A protein and the small-molecule ligand that binds it are described below.
Small molecule (SMILES): CN1CCC(c2ccc(-c3ccc4c(c3)C(=O)N([C@@H](C(=O)Nc3nccs3)c3cc(F)ccc3O)C4)cc2)CC1

Sequence of chain 1.C:
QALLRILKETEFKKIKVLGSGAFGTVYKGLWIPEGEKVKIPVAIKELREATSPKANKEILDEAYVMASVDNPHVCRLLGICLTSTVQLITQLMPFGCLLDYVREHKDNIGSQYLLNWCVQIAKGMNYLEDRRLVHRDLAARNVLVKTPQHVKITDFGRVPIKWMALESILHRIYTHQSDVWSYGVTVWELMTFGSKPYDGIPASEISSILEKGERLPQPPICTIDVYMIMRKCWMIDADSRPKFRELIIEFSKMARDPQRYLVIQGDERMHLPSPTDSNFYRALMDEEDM

Binding-site contacts:
Ligand atom O40 contacts residue PHE165 of chain 1.C at 3.0 Å (h-bond).
Ligand atom C38 contacts residue MET75 of chain 1.C at 3.8 Å (hydrophobic).
Ligand atom F36 contacts residue CYS84 of chain 1.C at 3.7 Å.
Ligand atom C07 contacts residue LEU97 of chain 1.C at 3.4 Å (hydrophobic).
Ligand atom C02 contacts residue ASP164 of chain 1.C at 3.5 Å.
Ligand atom O01 contacts residue LYS54 of chain 1.C at 3.7 Å.
Ligand atom O32 contacts residue LYS54 of chain 1.C at 2.9 Å (salt-bridge).
Ligand atom N22 contacts residue GLU67 of chain 1.C at 3.7 Å.
Ligand atom C38 contacts residue PHE165 of chain 1.C at 3.3 Å (hydrophobic).
Ligand atom C20 contacts residue GLU67 of chain 1.C at 3.3 Å.
Ligand atom F36 contacts residue THR99 of chain 1.C at 3.5 Å.
Ligand atom O40 contacts residue MET75 of chain 1.C at 3.7 Å.
Ligand atom S08 contacts residue THR99 of chain 1.C at 3.2 Å.
Ligand atom C37 contacts residue PHE165 of chain 1.C at 3.5 Å (hydrophobic).
Ligand atom C35 contacts residue LEU86 of chain 1.C at 3.5 Å (hydrophobic).
Ligand atom C09 contacts residue ASP164 of chain 1.C at 3.3 Å.
Ligand atom O32 contacts residue ARG167 of chain 1.C at 3.2 Å (salt-bridge).
Ligand atom C02 contacts residue LYS54 of chain 1.C at 3.8 Å.
Ligand atom C17 contacts residue ILE68 of chain 1.C at 3.7 Å (hydrophobic).
Ligand atom C07 contacts residue ALA52 of chain 1.C at 3.1 Å (hydrophobic).
Ligand atom N05 contacts residue YY31 of chain 1.L at 3.6 Å.
Ligand atom C39 contacts residue ASP164 of chain 1.C at 3.8 Å.
Ligand atom C26 contacts residue ILE68 of chain 1.C at 3.8 Å (hydrophobic).
Ligand atom C28 contacts residue ILE68 of chain 1.C at 3.5 Å (hydrophobic).
Ligand atom C18 contacts residue ILE68 of chain 1.C at 3.7 Å (hydrophobic).
Ligand atom N03 contacts residue ASP164 of chain 1.C at 3.0 Å (salt-bridge).
Ligand atom F36 contacts residue LEU86 of chain 1.C at 2.8 Å.
Ligand atom O40 contacts residue ASP164 of chain 1.C at 3.4 Å.
Ligand atom S08 contacts residue LYS54 of chain 1.C at 3.6 Å.
Ligand atom C04 contacts residue THR99 of chain 1.C at 3.6 Å.
Ligand atom C06 contacts residue VAL35 of chain 1.C at 3.7 Å (hydrophobic).
Ligand atom C07 contacts residue LYS54 of chain 1.C at 3.3 Å.
Ligand atom C21 contacts residue GLU67 of chain 1.C at 2.6 Å.
Ligand atom C07 contacts residue ILE53 of chain 1.C at 3.6 Å (hydrophobic).
Ligand atom F36 contacts residue ARG85 of chain 1.C at 2.8 Å.
Ligand atom C27 contacts residue ILE68 of chain 1.C at 3.8 Å (hydrophobic).
Ligand atom O01 contacts residue LEU97 of chain 1.C at 3.3 Å.
Ligand atom O40 contacts residue ARG167 of chain 1.C at 3.7 Å.
Ligand atom S08 contacts residue LEU97 of chain 1.C at 3.3 Å (h-bond).
Ligand atom C37 contacts residue CYS84 of chain 1.C at 3.2 Å (hydrophobic).